This small molecule binds to this protein.
Small molecule (SMILES): CC(=O)N[C@@H]1[C@@H](O)[C@H](O)[C@@H](CO)O[C@H]1O

Binding-site contacts:
Ligand atom C5 contacts residue ASN635 of chain 1.G at 3.8 Å.
Ligand atom N2 contacts residue ASN635 of chain 1.G at 2.9 Å (h-bond).
Ligand atom C3 contacts residue ASN635 of chain 1.G at 3.9 Å.
Ligand atom O5 contacts residue THR637 of chain 1.G at 4.4 Å.
Ligand atom O7 contacts residue ASN635 of chain 1.G at 3.2 Å (h-bond).
Ligand atom C7 contacts residue ASN635 of chain 1.G at 3.2 Å.
Ligand atom C8 contacts residue ASN635 of chain 1.G at 4.0 Å.
Ligand atom C2 contacts residue ASN635 of chain 1.G at 2.5 Å.
Ligand atom C8 contacts residue GLN663 of chain 1.G at 3.6 Å.
Ligand atom C7 contacts residue GLN663 of chain 1.G at 4.5 Å.
Ligand atom C1 contacts residue THR637 of chain 1.G at 4.4 Å.
Ligand atom C1 contacts residue ASN635 of chain 1.G at 1.5 Å.
Ligand atom O5 contacts residue ASN635 of chain 1.G at 2.4 Å (h-bond).
Ligand atom N2 contacts residue GLN663 of chain 1.G at 4.5 Å.
Ligand atom C4 contacts residue ASN635 of chain 1.G at 4.3 Å.

Sequence of chain 1.G:
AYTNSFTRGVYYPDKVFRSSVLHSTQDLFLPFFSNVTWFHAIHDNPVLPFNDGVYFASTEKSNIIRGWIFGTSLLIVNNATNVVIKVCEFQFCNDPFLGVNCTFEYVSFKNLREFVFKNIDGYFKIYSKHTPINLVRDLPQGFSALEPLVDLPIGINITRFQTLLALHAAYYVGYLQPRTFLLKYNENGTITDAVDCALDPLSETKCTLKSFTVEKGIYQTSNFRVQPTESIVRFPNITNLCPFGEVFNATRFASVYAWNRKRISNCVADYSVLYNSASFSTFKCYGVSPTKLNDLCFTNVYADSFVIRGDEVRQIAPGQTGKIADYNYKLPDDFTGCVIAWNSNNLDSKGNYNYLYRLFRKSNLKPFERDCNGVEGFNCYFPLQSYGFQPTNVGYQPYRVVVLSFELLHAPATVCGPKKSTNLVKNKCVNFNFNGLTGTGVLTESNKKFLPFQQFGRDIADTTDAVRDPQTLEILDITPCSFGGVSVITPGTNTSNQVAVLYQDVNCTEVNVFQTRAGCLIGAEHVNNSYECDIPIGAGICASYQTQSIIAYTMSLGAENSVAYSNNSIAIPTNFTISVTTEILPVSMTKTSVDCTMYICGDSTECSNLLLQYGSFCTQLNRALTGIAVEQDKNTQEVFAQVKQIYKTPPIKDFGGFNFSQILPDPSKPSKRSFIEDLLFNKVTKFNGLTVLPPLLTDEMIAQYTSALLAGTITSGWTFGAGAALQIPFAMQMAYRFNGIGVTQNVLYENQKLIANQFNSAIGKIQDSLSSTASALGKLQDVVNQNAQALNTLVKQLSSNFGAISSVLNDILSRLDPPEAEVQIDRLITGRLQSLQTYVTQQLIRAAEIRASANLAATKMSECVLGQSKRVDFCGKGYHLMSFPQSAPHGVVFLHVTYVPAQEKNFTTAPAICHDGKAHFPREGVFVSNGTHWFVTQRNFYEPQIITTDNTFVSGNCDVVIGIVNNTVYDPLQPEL